Sequence of chain 1.B:
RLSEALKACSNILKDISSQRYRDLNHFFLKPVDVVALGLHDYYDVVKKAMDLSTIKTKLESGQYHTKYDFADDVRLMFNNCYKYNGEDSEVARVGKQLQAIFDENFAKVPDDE

The protein below binds the small molecule below.
Small molecule (SMILES): CC(=O)N1c2ccc(-c3ccc(C(=O)O)cc3)cc2[C@H](Nc2ccc3ccsc3c2)C[C@@H]1C

Binding-site contacts:
Ligand atom C6 contacts residue PHE42 of chain 1.B at 4.0 Å (hydrophobic).
Ligand atom C2 contacts residue LEU54 of chain 1.B at 4.3 Å (hydrophobic).
Ligand atom N1 contacts residue VAL106 of chain 1.B at 4.2 Å.
Ligand atom C26 contacts residue PHE43 of chain 1.B at 3.9 Å (hydrophobic).
Ligand atom C19 contacts residue LEU52 of chain 1.B at 4.1 Å (hydrophobic).
Ligand atom S contacts residue GLU105 of chain 1.B at 3.9 Å.
Ligand atom S contacts residue PHE42 of chain 1.B at 3.7 Å.
Ligand atom C25 contacts residue VAL47 of chain 1.B at 4.3 Å (hydrophobic).
Ligand atom C18 contacts residue PHE42 of chain 1.B at 4.0 Å (hydrophobic).
Ligand atom C16 contacts residue PHE42 of chain 1.B at 3.8 Å (hydrophobic).
Ligand atom O2 contacts residue CYS96 of chain 1.B at 3.8 Å.
Ligand atom C contacts residue TYR99 of chain 1.B at 4.2 Å (hydrophobic).
Ligand atom C26 contacts residue VAL106 of chain 1.B at 4.0 Å (hydrophobic).
Ligand atom C5 contacts residue VAL106 of chain 1.B at 3.9 Å (hydrophobic).
Ligand atom C12 contacts residue LEU52 of chain 1.B at 4.0 Å (hydrophobic).
Ligand atom C contacts residue ASN100 of chain 1.B at 3.8 Å.
Ligand atom C14 contacts residue LEU52 of chain 1.B at 3.6 Å (hydrophobic).
Ligand atom C15 contacts residue LEU52 of chain 1.B at 3.8 Å (hydrophobic).
Ligand atom C25 contacts residue VAL106 of chain 1.B at 4.0 Å (hydrophobic).
Ligand atom C25 contacts residue ASN100 of chain 1.B at 4.0 Å.
Ligand atom C14 contacts residue PHE42 of chain 1.B at 3.5 Å (hydrophobic).
Ligand atom C contacts residue VAL47 of chain 1.B at 4.2 Å (hydrophobic).
Ligand atom C contacts residue LEU54 of chain 1.B at 3.7 Å (hydrophobic).
Ligand atom C9 contacts residue GLU105 of chain 1.B at 3.6 Å.
Ligand atom O2 contacts residue ASN100 of chain 1.B at 3.0 Å (h-bond).
Ligand atom C26 contacts residue PHE42 of chain 1.B at 3.5 Å (hydrophobic).
Ligand atom C13 contacts residue LEU52 of chain 1.B at 3.8 Å (hydrophobic).
Ligand atom C contacts residue TYR57 of chain 1.B at 4.1 Å (hydrophobic).
Ligand atom C23 contacts residue PHE42 of chain 1.B at 4.1 Å (hydrophobic).
Ligand atom C17 contacts residue PHE42 of chain 1.B at 3.7 Å (hydrophobic).
Ligand atom C16 contacts residue LEU52 of chain 1.B at 4.1 Å (hydrophobic).
Ligand atom C5 contacts residue PHE42 of chain 1.B at 4.0 Å (hydrophobic).
Ligand atom C17 contacts residue LEU52 of chain 1.B at 4.2 Å (hydrophobic).
Ligand atom C2 contacts residue ASN100 of chain 1.B at 3.7 Å.
Ligand atom C1 contacts residue ASN100 of chain 1.B at 3.4 Å.
Ligand atom S contacts residue VAL106 of chain 1.B at 4.0 Å.
Ligand atom C15 contacts residue PHE42 of chain 1.B at 3.5 Å (hydrophobic).
Ligand atom C23 contacts residue HIS41 of chain 1.B at 4.0 Å.
Ligand atom C22 contacts residue HIS41 of chain 1.B at 4.0 Å.
Ligand atom C18 contacts residue LEU52 of chain 1.B at 4.2 Å (hydrophobic).